This protein binds this small molecule.
Small molecule (SMILES): CC(=O)N[C@H]1[C@H](O[C@H]2[C@H](O)[C@@H](NC(C)=O)CO[C@@H]2CO)O[C@H](CO)[C@@H](O)[C@@H]1O

Sequence of chain 1.B:
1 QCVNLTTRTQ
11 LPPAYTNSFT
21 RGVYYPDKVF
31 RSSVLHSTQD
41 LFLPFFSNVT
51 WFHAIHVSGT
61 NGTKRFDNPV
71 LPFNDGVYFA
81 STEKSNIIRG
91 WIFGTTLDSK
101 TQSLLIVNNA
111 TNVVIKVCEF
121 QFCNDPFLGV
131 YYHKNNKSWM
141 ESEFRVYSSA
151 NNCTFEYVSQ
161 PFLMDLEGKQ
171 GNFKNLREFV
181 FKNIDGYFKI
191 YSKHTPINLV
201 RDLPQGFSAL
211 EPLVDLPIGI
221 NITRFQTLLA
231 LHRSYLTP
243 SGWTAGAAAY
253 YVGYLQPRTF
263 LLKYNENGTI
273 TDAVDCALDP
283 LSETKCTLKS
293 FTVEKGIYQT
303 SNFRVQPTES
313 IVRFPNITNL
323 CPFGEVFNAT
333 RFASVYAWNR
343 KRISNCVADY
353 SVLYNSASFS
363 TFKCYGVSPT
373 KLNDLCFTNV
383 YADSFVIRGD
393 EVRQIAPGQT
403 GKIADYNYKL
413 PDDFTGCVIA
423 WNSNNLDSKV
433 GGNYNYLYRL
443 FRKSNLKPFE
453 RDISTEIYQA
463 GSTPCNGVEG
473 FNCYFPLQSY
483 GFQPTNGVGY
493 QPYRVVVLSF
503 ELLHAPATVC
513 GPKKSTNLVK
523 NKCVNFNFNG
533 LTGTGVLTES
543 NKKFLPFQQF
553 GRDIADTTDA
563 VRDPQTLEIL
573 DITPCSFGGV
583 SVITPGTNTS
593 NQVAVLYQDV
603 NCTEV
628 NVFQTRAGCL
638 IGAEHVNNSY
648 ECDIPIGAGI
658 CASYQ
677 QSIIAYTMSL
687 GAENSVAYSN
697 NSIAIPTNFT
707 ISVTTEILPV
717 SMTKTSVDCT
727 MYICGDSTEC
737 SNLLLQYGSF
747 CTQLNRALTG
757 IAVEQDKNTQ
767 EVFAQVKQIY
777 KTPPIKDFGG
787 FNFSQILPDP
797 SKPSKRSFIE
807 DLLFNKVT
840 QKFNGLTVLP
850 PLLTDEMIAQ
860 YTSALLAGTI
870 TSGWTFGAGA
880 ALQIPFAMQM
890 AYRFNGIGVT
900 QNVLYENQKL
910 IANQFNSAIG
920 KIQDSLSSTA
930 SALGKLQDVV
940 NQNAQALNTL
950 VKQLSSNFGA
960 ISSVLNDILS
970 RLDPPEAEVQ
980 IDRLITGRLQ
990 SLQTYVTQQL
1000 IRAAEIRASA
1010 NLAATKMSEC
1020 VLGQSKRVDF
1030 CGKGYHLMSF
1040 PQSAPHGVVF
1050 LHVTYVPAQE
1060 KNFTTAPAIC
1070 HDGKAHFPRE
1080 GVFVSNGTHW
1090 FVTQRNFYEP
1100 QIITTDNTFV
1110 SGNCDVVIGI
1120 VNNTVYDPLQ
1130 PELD

Binding-site contacts:
Ligand atom C7 contacts residue ASN1121 of chain 1.B at 3.8 Å.
Ligand atom C2 contacts residue ASN1121 of chain 1.B at 2.4 Å.
Ligand atom N2 contacts residue ASN1121 of chain 1.B at 2.9 Å (h-bond).
Ligand atom C3 contacts residue ASN1121 of chain 1.B at 3.7 Å.
Ligand atom O7 contacts residue ASN1121 of chain 1.B at 4.2 Å.
Ligand atom C5 contacts residue ASN1121 of chain 1.B at 3.7 Å.
Ligand atom O5 contacts residue ASN1121 of chain 1.B at 2.4 Å (h-bond).
Ligand atom C4 contacts residue ASN1121 of chain 1.B at 4.2 Å.
Ligand atom C1 contacts residue ASN1121 of chain 1.B at 1.4 Å.